Binding-site contacts:
Ligand atom C13 contacts residue GLU134 of chain 1.A at 3.4 Å.
Ligand atom C9 contacts residue GLU89 of chain 1.A at 3.6 Å.
Ligand atom N1 contacts residue GLU134 of chain 1.A at 2.3 Å (salt-bridge).
Ligand atom C8 contacts residue GLY90 of chain 1.A at 3.6 Å.
Ligand atom O2 contacts residue CYS91 of chain 1.A at 3.0 Å.
Ligand atom BR contacts residue HIS133 of chain 1.A at 3.4 Å.
Ligand atom N1 contacts residue GLY43 of chain 1.A at 4.0 Å.
Ligand atom O2 contacts residue ZN1 of chain 1.B at 3.2 Å.
Ligand atom O14 contacts residue GLN48 of chain 1.A at 2.8 Å (h-bond).
Ligand atom C5 contacts residue GLY90 of chain 1.A at 3.4 Å.
Ligand atom BR contacts residue ARG129 of chain 1.A at 3.9 Å.
Ligand atom C9 contacts residue GLY90 of chain 1.A at 3.3 Å.
Ligand atom BR contacts residue GLU89 of chain 1.A at 3.6 Å.
Ligand atom N3 contacts residue GLY90 of chain 1.A at 3.8 Å.
Ligand atom C13 contacts residue CYS91 of chain 1.A at 3.8 Å (hydrophobic).
Ligand atom C12 contacts residue GLY43 of chain 1.A at 3.6 Å.
Ligand atom C13 contacts residue GLY43 of chain 1.A at 4.0 Å.
Ligand atom N1 contacts residue ZN1 of chain 1.B at 2.8 Å.
Ligand atom C13 contacts residue HIS133 of chain 1.A at 3.8 Å.
Ligand atom N1 contacts residue GLN48 of chain 1.A at 3.6 Å.
Ligand atom C11 contacts residue ILE42 of chain 1.A at 4.0 Å (hydrophobic).
Ligand atom C13 contacts residue LEU92 of chain 1.A at 3.5 Å (hydrophobic).
Ligand atom O2 contacts residue GLN48 of chain 1.A at 3.7 Å.
Ligand atom O2 contacts residue LEU92 of chain 1.A at 2.2 Å (h-bond).
Ligand atom C7 contacts residue GLY90 of chain 1.A at 3.1 Å.
Ligand atom O14 contacts residue GLU134 of chain 1.A at 2.8 Å (salt-bridge).
Ligand atom C8 contacts residue ILE42 of chain 1.A at 4.0 Å (hydrophobic).
Ligand atom O14 contacts residue HIS133 of chain 1.A at 2.8 Å (h-bond).
Ligand atom C11 contacts residue GLY90 of chain 1.A at 3.3 Å.
Ligand atom C7 contacts residue ILE42 of chain 1.A at 3.8 Å (hydrophobic).
Ligand atom C4 contacts residue GLY90 of chain 1.A at 3.8 Å.
Ligand atom C6 contacts residue ILE42 of chain 1.A at 3.9 Å (hydrophobic).
Ligand atom O14 contacts residue ZN1 of chain 1.B at 2.0 Å.
Ligand atom O14 contacts residue HIS137 of chain 1.A at 2.8 Å (h-bond).
Ligand atom C10 contacts residue GLY90 of chain 1.A at 3.2 Å.
Ligand atom N1 contacts residue HIS133 of chain 1.A at 3.1 Å (h-bond).
Ligand atom C12 contacts residue GLU134 of chain 1.A at 3.8 Å.
Ligand atom O14 contacts residue CYS91 of chain 1.A at 4.0 Å.
Ligand atom C6 contacts residue GLY90 of chain 1.A at 3.0 Å.
Ligand atom C13 contacts residue ZN1 of chain 1.B at 3.4 Å.

A small-molecule ligand and the protein it binds are described below.
Small molecule (SMILES): O=C(Cc1c[nH]c2ccc(Br)cc12)NO

Sequence of chain 1.A:
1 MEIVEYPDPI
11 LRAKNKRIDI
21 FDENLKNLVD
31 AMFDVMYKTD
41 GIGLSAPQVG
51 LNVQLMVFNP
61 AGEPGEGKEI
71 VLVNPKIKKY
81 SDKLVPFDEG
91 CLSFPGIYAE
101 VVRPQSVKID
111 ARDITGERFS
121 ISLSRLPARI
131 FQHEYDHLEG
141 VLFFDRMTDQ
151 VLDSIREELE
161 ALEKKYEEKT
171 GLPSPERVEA